Binding-site contacts:
Ligand atom C5 contacts residue THR89 of chain 31.C at 4.4 Å.
Ligand atom C2 contacts residue SER66 of chain 31.C at 4.5 Å.
Ligand atom O7 contacts residue SER66 of chain 31.C at 3.0 Å (h-bond).
Ligand atom C8 contacts residue ASP67 of chain 31.C at 3.9 Å.
Ligand atom N2 contacts residue ASN118 of chain 31.C at 2.9 Å (h-bond).
Ligand atom O5 contacts residue THR89 of chain 31.C at 4.2 Å.
Ligand atom C2 contacts residue ASN118 of chain 31.C at 2.5 Å.
Ligand atom C8 contacts residue TYR90 of chain 31.C at 3.5 Å (hydrophobic).
Ligand atom C4 contacts residue THR120 of chain 31.C at 4.4 Å.
Ligand atom C8 contacts residue ASN118 of chain 31.C at 4.2 Å.
Ligand atom C7 contacts residue ASN118 of chain 31.C at 3.5 Å.
Ligand atom C8 contacts residue SER66 of chain 31.C at 4.0 Å.
Ligand atom N2 contacts residue SER66 of chain 31.C at 4.3 Å.
Ligand atom C7 contacts residue SER66 of chain 31.C at 3.5 Å.
Ligand atom O6 contacts residue THR89 of chain 31.C at 4.0 Å.
Ligand atom C7 contacts residue TYR90 of chain 31.C at 4.5 Å (hydrophobic).
Ligand atom O5 contacts residue THR120 of chain 31.C at 3.2 Å (h-bond).
Ligand atom C5 contacts residue ASN118 of chain 31.C at 3.7 Å.
Ligand atom O5 contacts residue ASN118 of chain 31.C at 2.4 Å (h-bond).
Ligand atom C3 contacts residue ASN118 of chain 31.C at 3.8 Å.
Ligand atom C1 contacts residue ASN118 of chain 31.C at 1.5 Å.
Ligand atom C4 contacts residue ASN118 of chain 31.C at 4.2 Å.
Ligand atom C1 contacts residue THR89 of chain 31.C at 4.1 Å.
Ligand atom C6 contacts residue THR120 of chain 31.C at 3.4 Å.
Ligand atom C6 contacts residue THR89 of chain 31.C at 4.4 Å.
Ligand atom O7 contacts residue ASN118 of chain 31.C at 4.0 Å.
Ligand atom C1 contacts residue THR120 of chain 31.C at 4.3 Å.
Ligand atom C5 contacts residue THR120 of chain 31.C at 3.8 Å.
Ligand atom N2 contacts residue TYR90 of chain 31.C at 4.3 Å.

Sequence of chain 31.C:
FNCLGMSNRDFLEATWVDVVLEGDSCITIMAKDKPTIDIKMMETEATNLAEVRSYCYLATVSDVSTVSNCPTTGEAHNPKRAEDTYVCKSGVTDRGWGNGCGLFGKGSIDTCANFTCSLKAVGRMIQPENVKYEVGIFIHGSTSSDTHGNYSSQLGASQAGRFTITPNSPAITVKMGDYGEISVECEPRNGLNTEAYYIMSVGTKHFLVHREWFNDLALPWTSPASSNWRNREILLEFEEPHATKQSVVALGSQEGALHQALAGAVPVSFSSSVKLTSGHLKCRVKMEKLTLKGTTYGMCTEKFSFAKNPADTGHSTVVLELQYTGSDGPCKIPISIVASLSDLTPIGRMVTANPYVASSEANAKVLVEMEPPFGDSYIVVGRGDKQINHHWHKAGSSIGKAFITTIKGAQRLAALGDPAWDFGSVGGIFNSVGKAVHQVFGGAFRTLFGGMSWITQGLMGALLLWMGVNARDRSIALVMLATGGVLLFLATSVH

A small-molecule ligand and the protein it binds are described below.
Small molecule (SMILES): CC(=O)N[C@@H]1[C@@H](O)[C@H](O)[C@@H](CO)O[C@H]1O